Sequence of chain 1.A:
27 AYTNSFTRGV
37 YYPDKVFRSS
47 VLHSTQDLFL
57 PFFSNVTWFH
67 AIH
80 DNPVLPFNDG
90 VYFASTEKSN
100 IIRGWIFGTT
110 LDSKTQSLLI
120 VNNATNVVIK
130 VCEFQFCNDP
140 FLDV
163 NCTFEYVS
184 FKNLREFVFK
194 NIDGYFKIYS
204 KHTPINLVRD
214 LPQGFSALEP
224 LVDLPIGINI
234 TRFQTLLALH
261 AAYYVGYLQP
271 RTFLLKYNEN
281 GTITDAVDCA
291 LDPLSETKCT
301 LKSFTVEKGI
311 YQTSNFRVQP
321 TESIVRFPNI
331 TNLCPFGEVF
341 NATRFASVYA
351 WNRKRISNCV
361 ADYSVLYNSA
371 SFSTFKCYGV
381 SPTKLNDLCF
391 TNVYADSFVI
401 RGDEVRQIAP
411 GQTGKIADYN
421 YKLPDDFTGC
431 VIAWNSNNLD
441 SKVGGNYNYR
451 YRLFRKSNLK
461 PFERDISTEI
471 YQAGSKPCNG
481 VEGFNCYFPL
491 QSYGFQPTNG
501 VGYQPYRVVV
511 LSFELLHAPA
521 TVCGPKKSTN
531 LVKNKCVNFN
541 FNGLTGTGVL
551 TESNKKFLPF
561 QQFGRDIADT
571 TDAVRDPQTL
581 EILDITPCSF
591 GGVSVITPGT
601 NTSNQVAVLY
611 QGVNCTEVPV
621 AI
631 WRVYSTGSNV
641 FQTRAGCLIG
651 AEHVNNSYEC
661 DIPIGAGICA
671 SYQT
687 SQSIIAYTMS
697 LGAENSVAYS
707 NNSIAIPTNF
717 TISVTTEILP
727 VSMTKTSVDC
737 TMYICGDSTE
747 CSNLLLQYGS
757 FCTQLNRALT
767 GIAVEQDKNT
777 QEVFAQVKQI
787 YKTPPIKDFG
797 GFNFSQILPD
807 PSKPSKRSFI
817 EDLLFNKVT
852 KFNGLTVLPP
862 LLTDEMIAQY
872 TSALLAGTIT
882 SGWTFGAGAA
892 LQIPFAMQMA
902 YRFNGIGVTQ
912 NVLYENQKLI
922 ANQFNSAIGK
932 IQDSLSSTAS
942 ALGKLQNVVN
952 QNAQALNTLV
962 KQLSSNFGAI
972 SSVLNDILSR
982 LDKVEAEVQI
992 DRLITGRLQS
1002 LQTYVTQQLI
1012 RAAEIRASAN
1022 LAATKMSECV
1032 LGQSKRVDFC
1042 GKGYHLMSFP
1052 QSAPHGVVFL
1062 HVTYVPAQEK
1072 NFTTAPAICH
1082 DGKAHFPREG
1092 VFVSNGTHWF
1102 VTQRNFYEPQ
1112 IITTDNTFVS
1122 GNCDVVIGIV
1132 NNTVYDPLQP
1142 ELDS

Binding-site contacts:
Ligand atom C6 contacts residue ASN601 of chain 1.A at 4.0 Å.
Ligand atom C7 contacts residue ASN601 of chain 1.A at 3.3 Å.
Ligand atom C5 contacts residue ASN601 of chain 1.A at 3.7 Å.
Ligand atom N2 contacts residue ASN601 of chain 1.A at 3.0 Å (h-bond).
Ligand atom C1 contacts residue ASN601 of chain 1.A at 1.4 Å.
Ligand atom O6 contacts residue ASN601 of chain 1.A at 2.9 Å (h-bond).
Ligand atom O7 contacts residue ASN601 of chain 1.A at 3.1 Å (h-bond).
Ligand atom C4 contacts residue ASN601 of chain 1.A at 4.2 Å.
Ligand atom O5 contacts residue ASN601 of chain 1.A at 2.3 Å (h-bond).
Ligand atom C3 contacts residue ASN601 of chain 1.A at 3.8 Å.
Ligand atom C2 contacts residue ASN601 of chain 1.A at 2.5 Å.
Ligand atom O6 contacts residue THR602 of chain 1.A at 3.8 Å.

This small molecule binds to this protein.
Small molecule (SMILES): CC(=O)N[C@@H]1[C@@H](O)[C@H](O)[C@@H](CO)O[C@H]1O